Binding-site contacts:
Ligand atom CAD contacts residue ALA492 of chain 1.A at 4.4 Å (hydrophobic).
Ligand atom CAQ contacts residue ALA492 of chain 1.A at 4.3 Å (hydrophobic).
Ligand atom CAI contacts residue ALA492 of chain 1.A at 4.4 Å (hydrophobic).
Ligand atom CAR contacts residue TYR488 of chain 1.A at 4.4 Å (hydrophobic).
Ligand atom CAP contacts residue PHE496 of chain 1.A at 4.3 Å (hydrophobic).
Ligand atom CAQ contacts residue PHE496 of chain 1.A at 4.3 Å (hydrophobic).
Ligand atom CAD contacts residue TYR488 of chain 1.A at 3.4 Å (hydrophobic).
Ligand atom CAK contacts residue ALA492 of chain 1.A at 4.5 Å (hydrophobic).
Ligand atom CAE contacts residue LEU484 of chain 1.A at 4.0 Å (hydrophobic).
Ligand atom CAB contacts residue ILE503 of chain 1.A at 4.2 Å (hydrophobic).

Sequence of chain 1.A:
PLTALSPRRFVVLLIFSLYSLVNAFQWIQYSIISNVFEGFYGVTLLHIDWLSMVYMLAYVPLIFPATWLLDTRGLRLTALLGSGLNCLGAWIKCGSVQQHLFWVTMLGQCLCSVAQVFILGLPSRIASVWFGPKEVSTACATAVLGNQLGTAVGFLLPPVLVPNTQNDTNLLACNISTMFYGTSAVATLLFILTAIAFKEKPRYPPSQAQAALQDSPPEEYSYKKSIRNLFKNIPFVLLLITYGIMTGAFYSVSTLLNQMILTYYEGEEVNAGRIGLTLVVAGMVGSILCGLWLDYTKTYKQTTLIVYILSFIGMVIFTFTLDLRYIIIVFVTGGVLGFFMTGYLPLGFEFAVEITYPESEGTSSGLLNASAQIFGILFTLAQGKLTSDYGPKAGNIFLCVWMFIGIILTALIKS

This protein binds this small molecule.
Small molecule (SMILES): CC(C)CCC[C@@H](C)[C@H]1CC[C@H]2[C@@H]3CC=C4C[C@@H](OC(=O)CCC(=O)O)CC[C@]4(C)[C@H]3CC[C@]12C